Sequence of chain 45.B:
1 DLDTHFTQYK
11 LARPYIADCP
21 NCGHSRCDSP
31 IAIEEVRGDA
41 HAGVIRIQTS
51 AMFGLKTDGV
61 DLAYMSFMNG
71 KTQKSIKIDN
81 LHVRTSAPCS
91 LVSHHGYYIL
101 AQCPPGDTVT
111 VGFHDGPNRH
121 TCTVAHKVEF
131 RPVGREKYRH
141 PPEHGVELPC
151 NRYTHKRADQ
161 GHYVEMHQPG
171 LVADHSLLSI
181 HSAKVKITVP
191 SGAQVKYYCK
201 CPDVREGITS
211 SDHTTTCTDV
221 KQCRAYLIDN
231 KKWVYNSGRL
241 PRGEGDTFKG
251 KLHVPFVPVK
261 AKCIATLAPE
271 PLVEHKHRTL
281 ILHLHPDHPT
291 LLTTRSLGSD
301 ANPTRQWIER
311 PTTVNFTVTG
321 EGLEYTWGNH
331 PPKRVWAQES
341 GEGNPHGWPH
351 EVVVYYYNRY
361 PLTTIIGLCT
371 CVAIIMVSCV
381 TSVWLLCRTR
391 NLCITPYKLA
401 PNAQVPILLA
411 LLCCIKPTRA

A small-molecule ligand and the protein it binds are described below.
Small molecule (SMILES): CC(=O)N[C@@H]1[C@@H](O)[C@H](O)[C@@H](CO)O[C@H]1O

Binding-site contacts:
Ligand atom O5 contacts residue ASN315 of chain 45.B at 2.4 Å (h-bond).
Ligand atom C4 contacts residue ASN315 of chain 45.B at 4.3 Å.
Ligand atom O5 contacts residue VAL314 of chain 45.B at 3.8 Å.
Ligand atom C8 contacts residue ASN315 of chain 45.B at 3.5 Å.
Ligand atom N2 contacts residue ASN315 of chain 45.B at 2.8 Å (h-bond).
Ligand atom C6 contacts residue THR313 of chain 45.B at 4.5 Å.
Ligand atom C8 contacts residue ILE281 of chain 45.B at 4.5 Å (hydrophobic).
Ligand atom C1 contacts residue ASN315 of chain 45.B at 1.4 Å.
Ligand atom C1 contacts residue VAL314 of chain 45.B at 4.4 Å (hydrophobic).
Ligand atom O5 contacts residue THR313 of chain 45.B at 4.3 Å.
Ligand atom C7 contacts residue ASN315 of chain 45.B at 3.3 Å.
Ligand atom C5 contacts residue ASN315 of chain 45.B at 3.7 Å.
Ligand atom C6 contacts residue ASN315 of chain 45.B at 4.5 Å.
Ligand atom O7 contacts residue ASN315 of chain 45.B at 4.2 Å.
Ligand atom C3 contacts residue ASN315 of chain 45.B at 3.8 Å.
Ligand atom C2 contacts residue ASN315 of chain 45.B at 2.5 Å.